A protein and the small-molecule ligand that binds it are described below.
Small molecule (SMILES): CC(=O)N[C@@H]1[C@@H](O)[C@H](O)[C@@H](CO)O[C@H]1O

Sequence of chain 1.C:
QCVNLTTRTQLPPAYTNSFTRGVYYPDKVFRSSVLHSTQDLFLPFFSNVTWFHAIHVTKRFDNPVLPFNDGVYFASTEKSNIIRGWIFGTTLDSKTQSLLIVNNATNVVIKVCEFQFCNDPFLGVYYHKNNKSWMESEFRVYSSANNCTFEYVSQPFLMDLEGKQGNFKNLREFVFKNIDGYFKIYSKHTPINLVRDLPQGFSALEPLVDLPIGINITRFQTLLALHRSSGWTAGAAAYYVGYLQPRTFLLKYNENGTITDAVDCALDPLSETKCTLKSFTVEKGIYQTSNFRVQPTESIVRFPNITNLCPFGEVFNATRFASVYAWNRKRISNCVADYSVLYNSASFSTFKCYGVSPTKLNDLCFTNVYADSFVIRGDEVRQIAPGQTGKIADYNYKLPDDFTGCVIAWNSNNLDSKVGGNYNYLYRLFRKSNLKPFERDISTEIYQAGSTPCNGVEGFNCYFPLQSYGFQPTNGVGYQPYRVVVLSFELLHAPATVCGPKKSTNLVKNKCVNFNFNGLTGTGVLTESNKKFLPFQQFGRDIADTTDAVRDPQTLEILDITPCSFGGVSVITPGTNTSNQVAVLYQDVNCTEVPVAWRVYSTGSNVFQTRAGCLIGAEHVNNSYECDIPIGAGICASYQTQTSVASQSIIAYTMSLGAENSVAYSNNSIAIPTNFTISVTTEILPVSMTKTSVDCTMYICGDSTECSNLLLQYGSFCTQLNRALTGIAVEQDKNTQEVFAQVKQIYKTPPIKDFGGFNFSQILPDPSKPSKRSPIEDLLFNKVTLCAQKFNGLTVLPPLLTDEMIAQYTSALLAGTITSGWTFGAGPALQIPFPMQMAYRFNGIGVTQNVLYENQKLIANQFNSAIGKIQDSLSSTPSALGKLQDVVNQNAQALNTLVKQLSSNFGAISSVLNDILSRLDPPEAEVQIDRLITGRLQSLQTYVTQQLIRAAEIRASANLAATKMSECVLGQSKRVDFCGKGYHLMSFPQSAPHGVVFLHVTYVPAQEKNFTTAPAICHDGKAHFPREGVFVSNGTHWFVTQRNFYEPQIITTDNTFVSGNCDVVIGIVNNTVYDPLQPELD

Binding-site contacts:
Ligand atom C4 contacts residue ASN1061 of chain 1.C at 3.6 Å.
Ligand atom C1 contacts residue ASN1061 of chain 1.C at 1.4 Å.
Ligand atom C6 contacts residue ASN1061 of chain 1.C at 3.1 Å.
Ligand atom C7 contacts residue ASN1061 of chain 1.C at 4.0 Å.
Ligand atom O6 contacts residue ASN1061 of chain 1.C at 4.2 Å.
Ligand atom O6 contacts residue THR1063 of chain 1.C at 4.3 Å.
Ligand atom N2 contacts residue ASN1061 of chain 1.C at 3.4 Å (h-bond).
Ligand atom C5 contacts residue ASN1061 of chain 1.C at 3.1 Å.
Ligand atom C3 contacts residue ASN1061 of chain 1.C at 3.6 Å.
Ligand atom O5 contacts residue ASN1061 of chain 1.C at 2.5 Å (h-bond).
Ligand atom C8 contacts residue ALA693 of chain 1.C at 3.6 Å (hydrophobic).
Ligand atom O7 contacts residue ASN1061 of chain 1.C at 3.9 Å.
Ligand atom C2 contacts residue ASN1061 of chain 1.C at 2.4 Å.